Binding-site contacts:
Ligand atom C4 contacts residue TRP221 of chain 1.G at 4.3 Å (hydrophobic).
Ligand atom C1 contacts residue TRP24 of chain 1.H at 4.2 Å (hydrophobic).
Ligand atom C7 contacts residue TRP221 of chain 1.G at 3.7 Å (hydrophobic).
Ligand atom C8 contacts residue TRP221 of chain 1.G at 4.0 Å (hydrophobic).
Ligand atom C2 contacts residue ASN228 of chain 1.F at 3.9 Å.
Ligand atom C3 contacts residue CYS22 of chain 1.H at 3.6 Å (hydrophobic).
Ligand atom C5 contacts residue TRP221 of chain 1.G at 4.3 Å (hydrophobic).
Ligand atom O1 contacts residue TRP24 of chain 1.H at 3.3 Å.
Ligand atom C2 contacts residue LEU229 of chain 1.F at 3.9 Å (hydrophobic).
Ligand atom C1 contacts residue CYS22 of chain 1.H at 1.7 Å (hydrophobic).
Ligand atom O1 contacts residue LEU229 of chain 1.F at 4.2 Å.
Ligand atom C1 contacts residue LEU229 of chain 1.F at 4.3 Å (hydrophobic).
Ligand atom C1 contacts residue ASN228 of chain 1.F at 4.5 Å.
Ligand atom O1 contacts residue CYS22 of chain 1.H at 2.6 Å (h-bond).
Ligand atom C6 contacts residue TRP221 of chain 1.G at 4.5 Å (hydrophobic).
Ligand atom C1 contacts residue ALA23 of chain 1.H at 4.4 Å (hydrophobic).
Ligand atom C2 contacts residue CYS22 of chain 1.H at 2.6 Å (hydrophobic).
Ligand atom C4 contacts residue LEU229 of chain 1.F at 4.0 Å (hydrophobic).
Ligand atom C3 contacts residue LEU229 of chain 1.F at 4.2 Å (hydrophobic).

A protein and the small-molecule ligand that binds it are described below.
Small molecule (SMILES): CCCCCCCC(=O)O

Sequence of chain 1.H:
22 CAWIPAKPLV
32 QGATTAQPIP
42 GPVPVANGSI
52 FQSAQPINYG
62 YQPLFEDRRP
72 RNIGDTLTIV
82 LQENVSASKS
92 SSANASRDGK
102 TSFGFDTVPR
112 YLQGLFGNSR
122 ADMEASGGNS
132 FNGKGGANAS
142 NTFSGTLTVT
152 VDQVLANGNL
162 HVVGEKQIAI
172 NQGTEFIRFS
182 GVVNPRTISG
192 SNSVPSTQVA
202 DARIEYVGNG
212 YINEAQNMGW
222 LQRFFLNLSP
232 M

Sequence of chain 1.G:
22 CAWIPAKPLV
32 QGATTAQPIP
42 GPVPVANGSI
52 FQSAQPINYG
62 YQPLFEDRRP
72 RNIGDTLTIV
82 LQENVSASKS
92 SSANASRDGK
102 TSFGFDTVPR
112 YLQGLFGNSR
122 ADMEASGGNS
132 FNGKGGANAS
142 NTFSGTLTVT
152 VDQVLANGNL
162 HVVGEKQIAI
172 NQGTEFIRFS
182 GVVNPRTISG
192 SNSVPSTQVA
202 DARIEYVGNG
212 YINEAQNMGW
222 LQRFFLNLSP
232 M

Sequence of chain 1.F:
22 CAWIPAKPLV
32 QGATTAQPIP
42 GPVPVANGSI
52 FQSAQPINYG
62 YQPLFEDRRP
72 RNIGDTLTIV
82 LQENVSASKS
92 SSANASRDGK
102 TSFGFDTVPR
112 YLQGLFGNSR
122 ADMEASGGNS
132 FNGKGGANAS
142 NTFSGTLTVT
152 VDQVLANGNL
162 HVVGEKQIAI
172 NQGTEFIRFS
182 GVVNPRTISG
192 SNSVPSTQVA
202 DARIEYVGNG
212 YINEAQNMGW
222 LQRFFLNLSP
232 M